Sequence of chain 1.A:
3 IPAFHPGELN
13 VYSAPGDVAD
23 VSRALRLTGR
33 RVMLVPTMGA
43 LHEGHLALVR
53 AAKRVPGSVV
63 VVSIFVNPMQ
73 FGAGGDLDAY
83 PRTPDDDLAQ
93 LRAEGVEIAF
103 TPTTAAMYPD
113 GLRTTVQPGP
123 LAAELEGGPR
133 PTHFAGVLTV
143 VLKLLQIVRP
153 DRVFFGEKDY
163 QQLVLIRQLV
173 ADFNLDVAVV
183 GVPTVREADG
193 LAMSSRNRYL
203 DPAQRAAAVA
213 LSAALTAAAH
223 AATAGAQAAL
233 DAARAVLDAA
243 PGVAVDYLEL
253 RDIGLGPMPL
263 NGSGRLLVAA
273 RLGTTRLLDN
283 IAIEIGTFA

Binding-site contacts:
Ligand atom CAF contacts residue GLY158 of chain 1.A at 3.9 Å.
Ligand atom OAA contacts residue ASP161 of chain 1.A at 4.3 Å.
Ligand atom OAG contacts residue VAL187 of chain 1.A at 3.0 Å (h-bond).
Ligand atom CAK contacts residue VAL187 of chain 1.A at 3.9 Å (hydrophobic).
Ligand atom CAF contacts residue VAL187 of chain 1.A at 4.2 Å (hydrophobic).
Ligand atom CAC contacts residue MET195 of chain 1.A at 3.3 Å (hydrophobic).
Ligand atom OAH contacts residue GLY158 of chain 1.A at 3.1 Å.
Ligand atom OAH contacts residue LEU50 of chain 1.A at 3.5 Å.
Ligand atom CAJ contacts residue HIS44 of chain 1.A at 3.6 Å.
Ligand atom CAF contacts residue THR186 of chain 1.A at 4.1 Å.
Ligand atom CAD contacts residue MET195 of chain 1.A at 3.9 Å (hydrophobic).
Ligand atom CAD contacts residue LYS160 of chain 1.A at 4.0 Å.
Ligand atom CAF contacts residue VAL184 of chain 1.A at 3.6 Å (hydrophobic).
Ligand atom CAE contacts residue GLY158 of chain 1.A at 4.1 Å.
Ligand atom OAB contacts residue SER196 of chain 1.A at 4.0 Å.
Ligand atom CAF contacts residue GLY46 of chain 1.A at 3.6 Å.
Ligand atom OAG contacts residue GLY46 of chain 1.A at 3.7 Å.
Ligand atom CAL contacts residue GLY46 of chain 1.A at 3.7 Å.
Ligand atom OAH contacts residue VAL184 of chain 1.A at 4.2 Å.
Ligand atom OAA contacts residue HIS47 of chain 1.A at 3.3 Å (h-bond).
Ligand atom CAD contacts residue VAL187 of chain 1.A at 4.0 Å (hydrophobic).
Ligand atom CAE contacts residue LEU50 of chain 1.A at 4.3 Å (hydrophobic).
Ligand atom CAK contacts residue THR186 of chain 1.A at 4.2 Å.
Ligand atom OAH contacts residue GLY46 of chain 1.A at 3.5 Å (h-bond).
Ligand atom CAD contacts residue GLY46 of chain 1.A at 3.8 Å.
Ligand atom CAL contacts residue GLY158 of chain 1.A at 3.8 Å.
Ligand atom CAI contacts residue HIS44 of chain 1.A at 3.6 Å.
Ligand atom OAG contacts residue PRO185 of chain 1.A at 3.5 Å (h-bond).
Ligand atom CAK contacts residue GLY46 of chain 1.A at 3.7 Å.
Ligand atom CAI contacts residue HIS47 of chain 1.A at 3.8 Å.
Ligand atom CAC contacts residue LYS160 of chain 1.A at 3.8 Å.
Ligand atom OAG contacts residue THR186 of chain 1.A at 3.4 Å.
Ligand atom CAD contacts residue HIS44 of chain 1.A at 3.7 Å.
Ligand atom OAB contacts residue HIS44 of chain 1.A at 3.0 Å (h-bond).
Ligand atom OAB contacts residue HIS47 of chain 1.A at 4.2 Å.
Ligand atom CAC contacts residue HIS44 of chain 1.A at 3.2 Å.
Ligand atom CAF contacts residue PRO185 of chain 1.A at 3.3 Å (hydrophobic).
Ligand atom CAF contacts residue LEU50 of chain 1.A at 4.2 Å (hydrophobic).
Ligand atom CAJ contacts residue LYS160 of chain 1.A at 4.2 Å.
Ligand atom OAB contacts residue MET195 of chain 1.A at 3.9 Å.

The protein below binds the small molecule below.
Small molecule (SMILES): O=C(O)c1ccc2c(c1)OCO2